This protein binds this small molecule.
Small molecule (SMILES): CCCC[C@H](NC(=O)[C@@H]1CCCN1C(=O)[C@H](C)NC(=O)CN=[N+]=N)C(=O)N[C@@H](CC(C)C)[C@@H](O)[C@H](C)CO

Sequence of chain 1.V:
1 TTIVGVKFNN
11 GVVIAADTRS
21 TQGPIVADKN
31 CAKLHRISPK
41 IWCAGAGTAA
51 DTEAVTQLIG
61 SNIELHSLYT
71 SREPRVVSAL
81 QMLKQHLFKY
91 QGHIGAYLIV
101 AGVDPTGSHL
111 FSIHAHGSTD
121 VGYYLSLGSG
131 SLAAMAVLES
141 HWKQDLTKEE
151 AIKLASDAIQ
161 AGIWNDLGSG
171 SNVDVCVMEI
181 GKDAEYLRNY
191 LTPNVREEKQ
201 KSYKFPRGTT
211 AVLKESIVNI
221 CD

Sequence of chain 1.W:
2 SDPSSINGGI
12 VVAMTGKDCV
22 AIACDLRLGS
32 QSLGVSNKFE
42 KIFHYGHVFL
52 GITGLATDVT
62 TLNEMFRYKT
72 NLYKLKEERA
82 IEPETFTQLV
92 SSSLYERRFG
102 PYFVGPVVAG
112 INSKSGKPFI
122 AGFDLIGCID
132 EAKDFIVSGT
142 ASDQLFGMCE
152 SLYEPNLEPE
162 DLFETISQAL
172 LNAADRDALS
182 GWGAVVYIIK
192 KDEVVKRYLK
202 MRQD

Binding-site contacts:
Ligand atom O contacts residue THR21 of chain 1.V at 3.2 Å (h-bond).
Ligand atom CB contacts residue SER20 of chain 1.V at 3.8 Å.
Ligand atom C27 contacts residue CYS31 of chain 1.V at 3.9 Å (hydrophobic).
Ligand atom CB contacts residue GLY47 of chain 1.V at 3.9 Å.
Ligand atom C25 contacts residue GLY47 of chain 1.V at 3.7 Å.
Ligand atom CH3 contacts residue GLN22 of chain 1.V at 3.4 Å.
Ligand atom C22 contacts residue THR1 of chain 1.V at 1.5 Å.
Ligand atom C contacts residue GLN22 of chain 1.V at 3.4 Å.
Ligand atom C25 contacts residue THR1 of chain 1.V at 2.7 Å.
Ligand atom CA contacts residue THR1 of chain 1.V at 2.4 Å.
Ligand atom C contacts residue THR1 of chain 1.V at 1.4 Å.
Ligand atom O contacts residue ALA46 of chain 1.V at 3.7 Å.
Ligand atom O contacts residue SER20 of chain 1.V at 3.4 Å (h-bond).
Ligand atom CG contacts residue GLN22 of chain 1.V at 3.9 Å.
Ligand atom C24 contacts residue THR1 of chain 1.V at 2.5 Å.
Ligand atom O7 contacts residue THR1 of chain 1.V at 3.4 Å (h-bond).
Ligand atom N contacts residue THR21 of chain 1.V at 3.2 Å (h-bond).
Ligand atom C contacts residue THR21 of chain 1.V at 3.9 Å.
Ligand atom C23 contacts residue GLY168 of chain 1.V at 3.0 Å.
Ligand atom C22 contacts residue GLY168 of chain 1.V at 3.6 Å.
Ligand atom CA contacts residue GLY47 of chain 1.V at 3.3 Å.
Ligand atom CD contacts residue ASP125 of chain 1.W at 3.0 Å.
Ligand atom C23 contacts residue ARG19 of chain 1.V at 3.5 Å.
Ligand atom C28 contacts residue GLY45 of chain 1.V at 3.8 Å.
Ligand atom C28 contacts residue THR52 of chain 1.V at 3.7 Å.
Ligand atom O contacts residue ALA49 of chain 1.V at 3.1 Å (h-bond).
Ligand atom N contacts residue THR1 of chain 1.V at 3.6 Å.
Ligand atom C26 contacts residue GLY47 of chain 1.V at 3.7 Å.
Ligand atom C26 contacts residue ALA49 of chain 1.V at 3.8 Å (hydrophobic).
Ligand atom C23 contacts residue THR1 of chain 1.V at 2.5 Å.
Ligand atom O contacts residue ASP125 of chain 1.W at 3.8 Å.
Ligand atom N contacts residue GLY47 of chain 1.V at 3.0 Å (h-bond).
Ligand atom O contacts residue GLN22 of chain 1.V at 3.1 Å (h-bond).
Ligand atom CA contacts residue THR21 of chain 1.V at 3.5 Å.
Ligand atom O contacts residue GLY47 of chain 1.V at 3.1 Å (h-bond).
Ligand atom O7 contacts residue THR21 of chain 1.V at 3.4 Å (h-bond).
Ligand atom CE contacts residue THR48 of chain 1.V at 3.7 Å.
Ligand atom C28 contacts residue ALA49 of chain 1.V at 3.6 Å (hydrophobic).
Ligand atom O contacts residue THR1 of chain 1.V at 2.2 Å (h-bond).
Ligand atom C contacts residue GLY47 of chain 1.V at 3.6 Å.